Sequence of chain 55.C:
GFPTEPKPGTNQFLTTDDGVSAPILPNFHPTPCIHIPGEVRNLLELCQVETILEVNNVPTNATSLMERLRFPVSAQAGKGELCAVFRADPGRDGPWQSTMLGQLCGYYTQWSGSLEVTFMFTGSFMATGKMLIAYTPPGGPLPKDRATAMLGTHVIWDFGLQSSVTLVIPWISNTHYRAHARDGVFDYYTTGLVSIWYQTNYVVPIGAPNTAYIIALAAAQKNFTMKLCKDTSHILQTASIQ

Sequence of chain 51.C:
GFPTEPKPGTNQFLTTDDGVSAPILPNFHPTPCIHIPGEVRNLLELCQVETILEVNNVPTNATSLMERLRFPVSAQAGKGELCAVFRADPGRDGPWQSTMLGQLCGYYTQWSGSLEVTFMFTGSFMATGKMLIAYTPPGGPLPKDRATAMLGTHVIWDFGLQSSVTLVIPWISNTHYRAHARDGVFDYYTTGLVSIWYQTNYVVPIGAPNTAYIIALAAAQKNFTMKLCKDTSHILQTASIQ

The small molecule below binds the protein below.
Small molecule (SMILES): Cc1cc(CCCCCCCOc2ccc(C3=NCCO3)cc2)on1

Binding-site contacts:
Ligand atom C6B contacts residue ILE113 of chain 55.A at 4.0 Å (hydrophobic).
Ligand atom C4 contacts residue ILE24 of chain 55.C at 4.0 Å (hydrophobic).
Ligand atom O1B contacts residue TYR201 of chain 55.A at 3.4 Å.
Ligand atom C2B contacts residue TYR201 of chain 55.A at 3.5 Å (hydrophobic).
Ligand atom C2A contacts residue TRP203 of chain 55.A at 3.6 Å (hydrophobic).
Ligand atom C4A contacts residue THR114 of chain 55.A at 3.5 Å.
Ligand atom C5B contacts residue ILE113 of chain 55.A at 3.5 Å (hydrophobic).
Ligand atom C3C contacts residue PHE135 of chain 55.A at 3.8 Å (hydrophobic).
Ligand atom C4C contacts residue PHE135 of chain 55.A at 3.8 Å (hydrophobic).
Ligand atom C4B contacts residue ILE113 of chain 55.A at 4.0 Å (hydrophobic).
Ligand atom C5C contacts residue ILE111 of chain 55.A at 3.8 Å (hydrophobic).
Ligand atom C31 contacts residue ILE24 of chain 55.C at 3.6 Å (hydrophobic).
Ligand atom C5A contacts residue ASP112 of chain 55.A at 4.0 Å.
Ligand atom N3A contacts residue THR114 of chain 55.A at 4.0 Å.
Ligand atom O1A contacts residue ASN228 of chain 55.A at 3.7 Å.
Ligand atom C5B contacts residue ASP112 of chain 55.A at 4.0 Å.
Ligand atom C2B contacts residue TRP203 of chain 55.A at 4.0 Å (hydrophobic).
Ligand atom C5C contacts residue PHE135 of chain 55.A at 3.5 Å (hydrophobic).
Ligand atom C2C contacts residue VAL192 of chain 55.A at 3.7 Å (hydrophobic).
Ligand atom O1 contacts residue PHE155 of chain 55.A at 3.4 Å.
Ligand atom C3B contacts residue ASN228 of chain 55.A at 4.0 Å.
Ligand atom C31 contacts residue VAL179 of chain 55.A at 3.3 Å (hydrophobic).
Ligand atom C5 contacts residue PHE155 of chain 55.A at 3.9 Å (hydrophobic).
Ligand atom N2 contacts residue PHE155 of chain 55.A at 3.5 Å.
Ligand atom C6C contacts residue TYR201 of chain 55.A at 3.9 Å (hydrophobic).
Ligand atom N3A contacts residue ILE113 of chain 55.A at 3.8 Å.
Ligand atom C4A contacts residue ASP112 of chain 55.A at 2.6 Å.
Ligand atom C2A contacts residue ASP112 of chain 55.A at 3.8 Å.
Ligand atom N2 contacts residue PHE233 of chain 55.A at 3.7 Å.
Ligand atom O1 contacts residue PHE233 of chain 55.A at 3.1 Å.
Ligand atom C31 contacts residue PRO177 of chain 55.A at 3.9 Å (hydrophobic).
Ligand atom C5 contacts residue PHE233 of chain 55.A at 4.0 Å (hydrophobic).
Ligand atom C4C contacts residue VAL192 of chain 55.A at 3.5 Å (hydrophobic).
Ligand atom N3A contacts residue ASP112 of chain 55.A at 2.5 Å (salt-bridge).
Ligand atom O1A contacts residue TRP203 of chain 55.A at 3.3 Å.
Ligand atom C3B contacts residue TRP203 of chain 55.A at 3.1 Å (hydrophobic).
Ligand atom C5A contacts residue ASN228 of chain 55.A at 4.0 Å.
Ligand atom C2C contacts residue PHE155 of chain 55.A at 3.9 Å (hydrophobic).
Ligand atom C4B contacts residue TRP203 of chain 55.A at 3.5 Å (hydrophobic).
Ligand atom C5B contacts residue ILE111 of chain 55.A at 3.9 Å (hydrophobic).

Sequence of chain 55.A:
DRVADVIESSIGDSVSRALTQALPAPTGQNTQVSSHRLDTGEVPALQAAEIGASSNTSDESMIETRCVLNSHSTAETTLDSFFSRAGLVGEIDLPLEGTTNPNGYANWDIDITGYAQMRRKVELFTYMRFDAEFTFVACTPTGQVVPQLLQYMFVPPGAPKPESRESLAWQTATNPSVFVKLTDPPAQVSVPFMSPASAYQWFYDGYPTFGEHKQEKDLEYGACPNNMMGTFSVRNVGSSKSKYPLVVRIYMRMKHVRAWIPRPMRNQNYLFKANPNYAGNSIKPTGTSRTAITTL